Binding-site contacts:
Ligand atom O6 contacts residue TRP88 of chain 1.D at 4.4 Å.
Ligand atom C3 contacts residue TRP88 of chain 1.D at 3.5 Å (hydrophobic).
Ligand atom O3 contacts residue LYS91 of chain 1.D at 3.1 Å (salt-bridge).
Ligand atom C4 contacts residue GLN56 of chain 1.D at 3.4 Å.
Ligand atom O2 contacts residue LYS91 of chain 1.D at 4.0 Å.
Ligand atom C3 contacts residue ASN90 of chain 1.D at 4.1 Å.
Ligand atom C6 contacts residue GLN56 of chain 1.D at 4.2 Å.
Ligand atom C2 contacts residue ASN90 of chain 1.D at 4.2 Å.
Ligand atom C5 contacts residue GLN56 of chain 1.D at 4.2 Å.
Ligand atom C8 contacts residue ASN14 of chain 1.D at 2.7 Å.
Ligand atom C3 contacts residue LYS91 of chain 1.D at 3.9 Å.
Ligand atom C6 contacts residue GLN56 of chain 1.D at 3.5 Å.
Ligand atom O6 contacts residue HIS57 of chain 1.D at 3.9 Å.
Ligand atom C8 contacts residue ARG13 of chain 1.D at 4.2 Å.
Ligand atom C7 contacts residue ASN14 of chain 1.D at 4.2 Å.
Ligand atom O4 contacts residue GLU51 of chain 1.D at 2.7 Å (salt-bridge).
Ligand atom O4 contacts residue LYS91 of chain 1.D at 3.4 Å (salt-bridge).
Ligand atom O3 contacts residue ASN90 of chain 1.D at 3.1 Å (h-bond).
Ligand atom O4 contacts residue HIS57 of chain 1.D at 4.4 Å.
Ligand atom C4 contacts residue TRP88 of chain 1.D at 3.9 Å (hydrophobic).
Ligand atom O6 contacts residue GLN56 of chain 1.D at 3.2 Å (h-bond).
Ligand atom C5 contacts residue TRP88 of chain 1.D at 3.9 Å (hydrophobic).
Ligand atom C2 contacts residue LYS91 of chain 1.D at 3.8 Å.
Ligand atom O4 contacts residue GLN56 of chain 1.D at 3.5 Å.
Ligand atom C3 contacts residue GLU51 of chain 1.D at 3.8 Å.
Ligand atom O4 contacts residue GLN56 of chain 1.D at 3.0 Å.
Ligand atom O3 contacts residue GLU51 of chain 1.D at 3.4 Å (salt-bridge).
Ligand atom O6 contacts residue GLN61 of chain 1.D at 3.0 Å (h-bond).
Ligand atom C4 contacts residue GLU51 of chain 1.D at 3.1 Å.
Ligand atom O2 contacts residue ASN90 of chain 1.D at 2.9 Å (h-bond).
Ligand atom O3 contacts residue GLN56 of chain 1.D at 4.5 Å.
Ligand atom C6 contacts residue HIS57 of chain 1.D at 3.4 Å.
Ligand atom C5 contacts residue GLN56 of chain 1.D at 4.0 Å.
Ligand atom C4 contacts residue LYS91 of chain 1.D at 4.2 Å.
Ligand atom C8 contacts residue ASN90 of chain 1.D at 4.2 Å.
Ligand atom O5 contacts residue GLN56 of chain 1.D at 3.7 Å.
Ligand atom C6 contacts residue GLN61 of chain 1.D at 3.7 Å.
Ligand atom C6 contacts residue TRP88 of chain 1.D at 4.2 Å (hydrophobic).
Ligand atom O3 contacts residue TRP88 of chain 1.D at 3.5 Å.
Ligand atom C4 contacts residue GLN56 of chain 1.D at 4.1 Å.

Sequence of chain 1.D:
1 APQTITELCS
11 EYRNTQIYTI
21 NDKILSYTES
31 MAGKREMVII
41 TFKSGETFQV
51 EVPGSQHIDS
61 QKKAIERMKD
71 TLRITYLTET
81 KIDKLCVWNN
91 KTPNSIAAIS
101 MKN

This small molecule binds to this protein.
Small molecule (SMILES): CC(=O)N[C@@H]1[C@@H](O[C@@H]2O[C@H](CO)[C@H](O)[C@H](O)[C@H]2O)[C@@H](O)[C@@H](CO)O[C@@H]1O